Binding-site contacts:
Ligand atom O1A contacts residue MG1 of chain 1.D at 2.3 Å.
Ligand atom O2G contacts residue ASN95 of chain 1.A at 2.6 Å (h-bond).
Ligand atom N3 contacts residue VAL38 of chain 1.A at 3.3 Å.
Ligand atom PG contacts residue GLY91 of chain 1.A at 3.4 Å.
Ligand atom N3 contacts residue MET65 of chain 1.A at 3.5 Å.
Ligand atom O4' contacts residue MET73 of chain 1.A at 3.4 Å.
Ligand atom N1 contacts residue THR188 of chain 1.A at 3.3 Å (h-bond).
Ligand atom O3G contacts residue LYS348 of chain 1.A at 3.0 Å (salt-bridge).
Ligand atom O1A contacts residue PHE97 of chain 1.A at 2.9 Å (h-bond).
Ligand atom O3A contacts residue ASN95 of chain 1.A at 3.4 Å (h-bond).
Ligand atom O3G contacts residue VAL92 of chain 1.A at 2.7 Å (h-bond).
Ligand atom O2G contacts residue GLY96 of chain 1.A at 2.7 Å (h-bond).
Ligand atom PG contacts residue PHE93 of chain 1.A at 3.5 Å.
Ligand atom N3B contacts residue MG1 of chain 1.D at 3.4 Å.
Ligand atom PG contacts residue GLY94 of chain 1.A at 3.5 Å.
Ligand atom PB contacts residue MG1 of chain 1.D at 2.8 Å.
Ligand atom O3G contacts residue PHE93 of chain 1.A at 2.8 Å (h-bond).
Ligand atom N7 contacts residue ASN32 of chain 1.A at 3.4 Å.
Ligand atom O3G contacts residue GLY91 of chain 1.A at 3.3 Å.
Ligand atom N3B contacts residue VAL92 of chain 1.A at 3.0 Å (h-bond).
Ligand atom O2B contacts residue THR79 of chain 1.A at 2.9 Å.
Ligand atom O2A contacts residue LYS98 of chain 1.A at 2.7 Å (salt-bridge).
Ligand atom O1B contacts residue ASN32 of chain 1.A at 2.7 Å (h-bond).
Ligand atom O3A contacts residue GLY94 of chain 1.A at 3.3 Å.
Ligand atom C2 contacts residue VAL38 of chain 1.A at 3.0 Å (hydrophobic).
Ligand atom PA contacts residue MG1 of chain 1.D at 2.8 Å.
Ligand atom N3B contacts residue GLY91 of chain 1.A at 2.9 Å.
Ligand atom PG contacts residue MG1 of chain 1.D at 3.2 Å.
Ligand atom O5' contacts residue MG1 of chain 1.D at 3.5 Å.
Ligand atom O2A contacts residue ASN95 of chain 1.A at 3.4 Å (h-bond).
Ligand atom O1A contacts residue ASN32 of chain 1.A at 3.2 Å (h-bond).
Ligand atom O2A contacts residue GLY94 of chain 1.A at 3.5 Å.
Ligand atom N6 contacts residue ASP60 of chain 1.A at 3.5 Å (salt-bridge).
Ligand atom PG contacts residue VAL92 of chain 1.A at 3.4 Å.
Ligand atom O1G contacts residue MG1 of chain 1.D at 2.2 Å.
Ligand atom N3B contacts residue GLY94 of chain 1.A at 3.5 Å (h-bond).
Ligand atom O2G contacts residue GLY94 of chain 1.A at 2.6 Å (h-bond).
Ligand atom O1B contacts residue MG1 of chain 1.D at 2.2 Å.
Ligand atom O3' contacts residue LYS81 of chain 1.A at 3.0 Å (salt-bridge).
Ligand atom O3A contacts residue MG1 of chain 1.D at 2.5 Å.

Sequence of chain 1.A:
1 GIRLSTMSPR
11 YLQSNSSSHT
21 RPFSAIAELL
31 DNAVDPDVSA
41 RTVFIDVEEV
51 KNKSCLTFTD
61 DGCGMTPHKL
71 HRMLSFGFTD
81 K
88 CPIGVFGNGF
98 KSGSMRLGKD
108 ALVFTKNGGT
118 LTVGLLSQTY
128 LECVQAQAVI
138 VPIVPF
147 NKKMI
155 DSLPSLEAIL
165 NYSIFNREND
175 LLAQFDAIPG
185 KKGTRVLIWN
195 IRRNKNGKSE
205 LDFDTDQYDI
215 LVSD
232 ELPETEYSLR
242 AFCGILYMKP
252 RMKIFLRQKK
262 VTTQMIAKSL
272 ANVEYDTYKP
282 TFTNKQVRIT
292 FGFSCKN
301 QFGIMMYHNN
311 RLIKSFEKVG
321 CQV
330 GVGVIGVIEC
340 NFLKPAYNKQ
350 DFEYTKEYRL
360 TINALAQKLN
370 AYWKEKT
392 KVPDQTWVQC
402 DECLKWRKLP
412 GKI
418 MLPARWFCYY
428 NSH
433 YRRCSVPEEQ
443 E

The protein below binds the small molecule below.
Small molecule (SMILES): Nc1ncnc2c1ncn2[C@@H]1O[C@H](CO[P](=O)(O)O[P](=O)(O)NP(=O)(O)O)[C@@H](O)[C@H]1O